Binding-site contacts:
Ligand atom CAS contacts residue TYR723 of chain 1.C at 3.6 Å (hydrophobic).
Ligand atom CAI contacts residue TYR441 of chain 1.C at 3.3 Å (hydrophobic).
Ligand atom FAF contacts residue GLU696 of chain 1.C at 2.1 Å.
Ligand atom NAP contacts residue THR471 of chain 1.C at 3.1 Å (h-bond).
Ligand atom FAG contacts residue PRO469 of chain 1.C at 3.2 Å.
Ligand atom CAJ contacts residue PRO469 of chain 1.C at 3.1 Å (hydrophobic).
Ligand atom FAH contacts residue TYR441 of chain 1.C at 3.1 Å.
Ligand atom CAZ contacts residue TYR441 of chain 1.C at 3.4 Å (hydrophobic).
Ligand atom OAC contacts residue GLY644 of chain 1.C at 3.5 Å.
Ligand atom CAJ contacts residue GLU696 of chain 1.C at 3.7 Å.
Ligand atom OAA contacts residue THR471 of chain 1.C at 2.5 Å (h-bond).
Ligand atom OAE contacts residue SER645 of chain 1.C at 3.2 Å (h-bond).
Ligand atom NAY contacts residue TYR441 of chain 1.C at 3.5 Å.
Ligand atom CAT contacts residue THR471 of chain 1.C at 3.2 Å.
Ligand atom OAQ contacts residue THR677 of chain 1.C at 3.4 Å (h-bond).
Ligand atom CAV contacts residue TYR441 of chain 1.C at 3.2 Å (hydrophobic).
Ligand atom NAP contacts residue TYR441 of chain 1.C at 3.4 Å.
Ligand atom FAG contacts residue TYR441 of chain 1.C at 3.5 Å.
Ligand atom CAT contacts residue TYR441 of chain 1.C at 3.6 Å (hydrophobic).
Ligand atom CAU contacts residue TYR441 of chain 1.C at 3.6 Å (hydrophobic).
Ligand atom CAR contacts residue TYR441 of chain 1.C at 3.2 Å (hydrophobic).
Ligand atom CAT contacts residue ARG476 of chain 1.C at 3.7 Å.
Ligand atom CAN contacts residue TYR441 of chain 1.C at 3.6 Å (hydrophobic).
Ligand atom CAS contacts residue GLU696 of chain 1.C at 3.3 Å.
Ligand atom CAV contacts residue PRO469 of chain 1.C at 3.4 Å (hydrophobic).
Ligand atom CAJ contacts residue TYR441 of chain 1.C at 3.3 Å (hydrophobic).
Ligand atom CAZ contacts residue TYR723 of chain 1.C at 3.5 Å (hydrophobic).
Ligand atom CAS contacts residue TYR441 of chain 1.C at 3.0 Å (hydrophobic).
Ligand atom OAB contacts residue ARG476 of chain 1.C at 3.1 Å (salt-bridge).
Ligand atom OAD contacts residue SER645 of chain 1.C at 2.6 Å (h-bond).
Ligand atom CAJ contacts residue TYR723 of chain 1.C at 3.2 Å (hydrophobic).
Ligand atom CAZ contacts residue GLU696 of chain 1.C at 3.2 Å.
Ligand atom NAP contacts residue PRO469 of chain 1.C at 2.9 Å (h-bond).
Ligand atom OAC contacts residue SER645 of chain 1.C at 3.4 Å (h-bond).
Ligand atom FAG contacts residue TYR723 of chain 1.C at 3.2 Å.
Ligand atom FAF contacts residue TYR723 of chain 1.C at 3.3 Å.
Ligand atom PBA contacts residue SER645 of chain 1.C at 3.4 Å.
Ligand atom OAA contacts residue LEU470 of chain 1.C at 3.2 Å.
Ligand atom OAA contacts residue ARG476 of chain 1.C at 2.6 Å (salt-bridge).
Ligand atom CAW contacts residue TYR441 of chain 1.C at 3.3 Å (hydrophobic).

Sequence of chain 1.C:
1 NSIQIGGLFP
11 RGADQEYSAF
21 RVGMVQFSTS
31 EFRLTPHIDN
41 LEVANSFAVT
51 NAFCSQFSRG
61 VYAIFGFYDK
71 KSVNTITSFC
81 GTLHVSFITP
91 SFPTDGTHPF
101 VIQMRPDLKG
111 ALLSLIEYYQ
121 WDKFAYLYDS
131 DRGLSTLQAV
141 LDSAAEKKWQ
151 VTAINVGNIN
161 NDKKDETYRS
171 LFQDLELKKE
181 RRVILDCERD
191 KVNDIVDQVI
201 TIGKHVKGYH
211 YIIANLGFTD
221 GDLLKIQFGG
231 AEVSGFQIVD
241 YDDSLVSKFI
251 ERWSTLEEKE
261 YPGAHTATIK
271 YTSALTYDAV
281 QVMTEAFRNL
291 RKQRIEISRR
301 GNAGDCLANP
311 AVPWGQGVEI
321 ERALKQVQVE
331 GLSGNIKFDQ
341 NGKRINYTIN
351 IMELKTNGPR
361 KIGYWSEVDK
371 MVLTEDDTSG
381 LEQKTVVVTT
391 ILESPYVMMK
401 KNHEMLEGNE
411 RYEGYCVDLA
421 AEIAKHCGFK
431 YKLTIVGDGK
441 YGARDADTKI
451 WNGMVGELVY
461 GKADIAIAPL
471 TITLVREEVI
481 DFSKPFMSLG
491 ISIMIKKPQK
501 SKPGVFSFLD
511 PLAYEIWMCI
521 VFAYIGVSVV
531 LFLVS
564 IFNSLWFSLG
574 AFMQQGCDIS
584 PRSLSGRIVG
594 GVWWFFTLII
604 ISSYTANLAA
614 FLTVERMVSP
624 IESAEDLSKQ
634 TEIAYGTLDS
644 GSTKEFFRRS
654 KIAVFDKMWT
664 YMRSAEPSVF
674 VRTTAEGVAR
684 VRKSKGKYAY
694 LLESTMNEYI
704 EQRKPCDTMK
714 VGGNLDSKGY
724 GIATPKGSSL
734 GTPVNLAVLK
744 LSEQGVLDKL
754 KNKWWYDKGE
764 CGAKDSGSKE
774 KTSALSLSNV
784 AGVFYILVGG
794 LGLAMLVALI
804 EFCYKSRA

A small-molecule ligand and the protein it binds are described below.
Small molecule (SMILES): O=c1[nH]c2cc(C(F)(F)F)c(N3CCOCC3)cc2n(CP(=O)(O)O)c1=O